Binding-site contacts:
Ligand atom C1 contacts residue ASN237 of chain 2.C at 3.9 Å.
Ligand atom C3 contacts residue ASN166 of chain 2.C at 3.6 Å.
Ligand atom C2 contacts residue ASN237 of chain 2.C at 3.7 Å.
Ligand atom C5 contacts residue ASN237 of chain 2.C at 3.9 Å.
Ligand atom C8 contacts residue ASP238 of chain 2.C at 4.1 Å.
Ligand atom O5 contacts residue ASN166 of chain 2.C at 2.4 Å (h-bond).
Ligand atom C7 contacts residue ASN166 of chain 2.C at 3.4 Å.
Ligand atom C8 contacts residue ASN237 of chain 2.C at 3.3 Å.
Ligand atom C5 contacts residue ASN166 of chain 2.C at 3.6 Å.
Ligand atom C8 contacts residue SER218 of chain 1.C at 3.6 Å.
Ligand atom O5 contacts residue ASN237 of chain 2.C at 4.2 Å.
Ligand atom C7 contacts residue ALA239 of chain 2.C at 4.2 Å (hydrophobic).
Ligand atom N2 contacts residue ASN166 of chain 2.C at 2.7 Å (h-bond).
Ligand atom C4 contacts residue ASN166 of chain 2.C at 4.0 Å.
Ligand atom O7 contacts residue ASN166 of chain 2.C at 3.5 Å (h-bond).
Ligand atom C3 contacts residue ASN237 of chain 2.C at 4.0 Å.
Ligand atom C2 contacts residue ASN166 of chain 2.C at 2.2 Å.
Ligand atom N2 contacts residue ASN237 of chain 2.C at 2.7 Å (h-bond).
Ligand atom C7 contacts residue ASN237 of chain 2.C at 3.4 Å.
Ligand atom C1 contacts residue ASN166 of chain 2.C at 1.4 Å.
Ligand atom O6 contacts residue ASN166 of chain 2.C at 4.4 Å.
Ligand atom O7 contacts residue ALA239 of chain 2.C at 4.1 Å.
Ligand atom C8 contacts residue ALA239 of chain 2.C at 3.9 Å (hydrophobic).

A protein and the small-molecule ligand that binds it are described below.
Small molecule (SMILES): CC(=O)N[C@@H]1[C@@H](O)[C@H](O)[C@@H](CO)O[C@H]1O

Sequence of chain 2.C:
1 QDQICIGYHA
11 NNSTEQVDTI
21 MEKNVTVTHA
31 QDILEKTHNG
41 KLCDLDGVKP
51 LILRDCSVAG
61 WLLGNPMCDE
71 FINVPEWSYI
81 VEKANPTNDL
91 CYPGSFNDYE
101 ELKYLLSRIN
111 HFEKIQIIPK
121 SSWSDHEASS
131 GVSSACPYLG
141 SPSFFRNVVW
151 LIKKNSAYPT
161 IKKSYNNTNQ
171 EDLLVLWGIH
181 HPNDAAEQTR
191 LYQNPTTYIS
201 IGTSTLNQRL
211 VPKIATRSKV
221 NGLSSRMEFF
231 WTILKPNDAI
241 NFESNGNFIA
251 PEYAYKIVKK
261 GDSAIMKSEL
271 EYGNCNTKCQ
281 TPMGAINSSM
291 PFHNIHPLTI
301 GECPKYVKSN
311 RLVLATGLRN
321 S

Sequence of chain 1.C:
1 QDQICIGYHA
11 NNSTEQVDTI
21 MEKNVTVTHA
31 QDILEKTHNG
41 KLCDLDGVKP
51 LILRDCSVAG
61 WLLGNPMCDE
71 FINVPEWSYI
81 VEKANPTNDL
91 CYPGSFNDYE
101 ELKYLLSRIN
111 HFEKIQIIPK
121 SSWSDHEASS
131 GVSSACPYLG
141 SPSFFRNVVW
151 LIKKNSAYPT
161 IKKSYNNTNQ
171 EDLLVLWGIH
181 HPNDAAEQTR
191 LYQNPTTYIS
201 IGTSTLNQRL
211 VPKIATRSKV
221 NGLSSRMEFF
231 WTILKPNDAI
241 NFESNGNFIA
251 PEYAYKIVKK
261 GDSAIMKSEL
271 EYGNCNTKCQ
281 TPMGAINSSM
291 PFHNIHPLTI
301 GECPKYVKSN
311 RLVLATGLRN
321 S